A small-molecule ligand and the protein it binds are described below.
Small molecule (SMILES): C[P](=O)(O)N[C@@H](CC(=O)O)C(=O)O

Binding-site contacts:
Ligand atom PAM contacts residue GLU24 of chain 1.B at 3.7 Å.
Ligand atom OAG contacts residue ZN1 of chain 1.E at 2.1 Å.
Ligand atom OAG contacts residue ARG63 of chain 1.B at 2.7 Å (salt-bridge).
Ligand atom OXT contacts residue ARG71 of chain 1.B at 2.8 Å (salt-bridge).
Ligand atom N contacts residue ZN1 of chain 1.E at 3.7 Å.
Ligand atom PAM contacts residue GLU178 of chain 1.B at 3.6 Å.
Ligand atom O contacts residue ARG71 of chain 1.B at 2.5 Å (salt-bridge).
Ligand atom OD2 contacts residue HIS116 of chain 1.B at 2.9 Å.
Ligand atom O contacts residue TYR288 of chain 1.B at 3.0 Å (h-bond).
Ligand atom CB contacts residue TYR164 of chain 1.B at 3.2 Å (hydrophobic).
Ligand atom CAA contacts residue GLU285 of chain 1.B at 3.2 Å.
Ligand atom OAD contacts residue ZN1 of chain 1.E at 2.4 Å.
Ligand atom OD1 contacts residue ILE127 of chain 1.B at 3.8 Å.
Ligand atom PAM contacts residue ZN1 of chain 1.E at 2.7 Å.
Ligand atom OD2 contacts residue ARG168 of chain 1.B at 3.6 Å (salt-bridge).
Ligand atom OAD contacts residue ASN117 of chain 1.B at 3.0 Å (h-bond).
Ligand atom C contacts residue ARG71 of chain 1.B at 2.9 Å.
Ligand atom CA contacts residue TYR288 of chain 1.B at 3.4 Å (hydrophobic).
Ligand atom CG contacts residue TYR164 of chain 1.B at 3.3 Å (hydrophobic).
Ligand atom OAG contacts residue HIS21 of chain 1.B at 3.2 Å (h-bond).
Ligand atom OAD contacts residue GLU178 of chain 1.B at 2.6 Å (salt-bridge).
Ligand atom OAD contacts residue GLU24 of chain 1.B at 3.6 Å.
Ligand atom OAD contacts residue HIS116 of chain 1.B at 3.6 Å.
Ligand atom OXT contacts residue ASN70 of chain 1.B at 3.4 Å (h-bond).
Ligand atom OD1 contacts residue ASN70 of chain 1.B at 3.8 Å.
Ligand atom CAA contacts residue ASN117 of chain 1.B at 3.8 Å.
Ligand atom N contacts residue TYR288 of chain 1.B at 2.7 Å (h-bond).
Ligand atom C contacts residue HIS21 of chain 1.B at 3.9 Å.
Ligand atom OD1 contacts residue TYR164 of chain 1.B at 2.6 Å (h-bond).
Ligand atom C contacts residue TYR288 of chain 1.B at 3.5 Å (hydrophobic).
Ligand atom OAG contacts residue GLU24 of chain 1.B at 2.9 Å (salt-bridge).
Ligand atom OXT contacts residue TYR164 of chain 1.B at 3.8 Å.
Ligand atom CG contacts residue ARG168 of chain 1.B at 3.8 Å.
Ligand atom OD2 contacts residue ASN70 of chain 1.B at 3.6 Å (h-bond).
Ligand atom CAA contacts residue TYR288 of chain 1.B at 3.9 Å (hydrophobic).
Ligand atom CG contacts residue ASN70 of chain 1.B at 3.6 Å.
Ligand atom CAA contacts residue PHE282 of chain 1.B at 3.9 Å (hydrophobic).
Ligand atom OD1 contacts residue ARG168 of chain 1.B at 3.2 Å (salt-bridge).
Ligand atom O contacts residue ARG63 of chain 1.B at 3.1 Å (salt-bridge).
Ligand atom CB contacts residue TYR288 of chain 1.B at 3.6 Å (hydrophobic).

Sequence of chain 1.B:
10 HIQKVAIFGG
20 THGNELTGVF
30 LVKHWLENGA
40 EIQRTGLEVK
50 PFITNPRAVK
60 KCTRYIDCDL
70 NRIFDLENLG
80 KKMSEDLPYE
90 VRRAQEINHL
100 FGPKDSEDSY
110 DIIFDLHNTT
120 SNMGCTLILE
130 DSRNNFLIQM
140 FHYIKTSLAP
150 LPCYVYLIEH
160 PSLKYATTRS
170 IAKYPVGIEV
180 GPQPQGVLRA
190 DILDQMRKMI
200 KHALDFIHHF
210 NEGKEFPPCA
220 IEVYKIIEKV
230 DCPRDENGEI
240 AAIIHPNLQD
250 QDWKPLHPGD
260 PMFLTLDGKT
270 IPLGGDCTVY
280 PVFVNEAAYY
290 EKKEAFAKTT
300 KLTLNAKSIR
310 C